This small molecule binds to this protein.
Small molecule (SMILES): CSC[C@H]1CN(Cc2c[nH]c3c(N)ncnc23)C[C@@H]1O

Binding-site contacts:
Ligand atom N7 contacts residue ASP207 of chain 1.A at 2.8 Å (salt-bridge).
Ligand atom N3 contacts residue MET183 of chain 1.A at 3.6 Å.
Ligand atom C5 contacts residue GLY88 of chain 1.A at 3.8 Å.
Ligand atom O3' contacts residue ILE60 of chain 1.A at 3.6 Å.
Ligand atom C8 contacts residue ASP207 of chain 1.A at 3.5 Å.
Ligand atom C10 contacts residue GLU182 of chain 1.A at 3.9 Å.
Ligand atom C3' contacts residue MET183 of chain 1.A at 3.6 Å (hydrophobic).
Ligand atom N1' contacts residue SER86 of chain 1.A at 3.9 Å.
Ligand atom C2 contacts residue ALA160 of chain 1.A at 3.5 Å (hydrophobic).
Ligand atom C2 contacts residue PHE161 of chain 1.A at 3.6 Å (hydrophobic).
Ligand atom C8 contacts residue SER206 of chain 1.A at 3.6 Å.
Ligand atom C2 contacts residue ILE162 of chain 1.A at 3.6 Å (hydrophobic).
Ligand atom C3' contacts residue GLU184 of chain 1.A at 3.6 Å.
Ligand atom O3' contacts residue GLU184 of chain 1.A at 2.8 Å (salt-bridge).
Ligand atom S contacts residue VAL112 of chain 1.B at 3.9 Å.
Ligand atom C6 contacts residue ILE162 of chain 1.A at 3.8 Å (hydrophobic).
Ligand atom N1 contacts residue PHE161 of chain 1.A at 3.6 Å.
Ligand atom C3' contacts residue ILE60 of chain 1.A at 3.8 Å (hydrophobic).
Ligand atom C4' contacts residue MET19 of chain 1.A at 3.8 Å (hydrophobic).
Ligand atom C10 contacts residue SER86 of chain 1.A at 3.5 Å.
Ligand atom C6 contacts residue PHE161 of chain 1.A at 3.5 Å (hydrophobic).
Ligand atom C8 contacts residue ALA87 of chain 1.A at 3.5 Å (hydrophobic).
Ligand atom N7 contacts residue GLY88 of chain 1.A at 3.4 Å (h-bond).
Ligand atom N6 contacts residue ILE162 of chain 1.A at 2.9 Å (h-bond).
Ligand atom CS5 contacts residue ILE60 of chain 1.A at 3.8 Å (hydrophobic).
Ligand atom N7 contacts residue ALA87 of chain 1.A at 3.6 Å.
Ligand atom C8 contacts residue SER86 of chain 1.A at 3.7 Å.
Ligand atom C8 contacts residue GLY88 of chain 1.A at 3.7 Å.
Ligand atom C5 contacts residue PHE161 of chain 1.A at 3.5 Å (hydrophobic).
Ligand atom C2 contacts residue MET183 of chain 1.A at 3.8 Å (hydrophobic).
Ligand atom N6 contacts residue ASP207 of chain 1.A at 3.0 Å (salt-bridge).
Ligand atom N3 contacts residue GLU182 of chain 1.A at 3.4 Å.
Ligand atom C1' contacts residue SER86 of chain 1.A at 3.5 Å.
Ligand atom N7 contacts residue PHE161 of chain 1.A at 3.7 Å.
Ligand atom N6 contacts residue PHE161 of chain 1.A at 3.8 Å.
Ligand atom C2' contacts residue GLU184 of chain 1.A at 3.8 Å.
Ligand atom C5 contacts residue ASP207 of chain 1.A at 3.9 Å.
Ligand atom C1' contacts residue PHE217 of chain 1.A at 3.7 Å (hydrophobic).
Ligand atom N1 contacts residue ILE162 of chain 1.A at 2.9 Å (h-bond).
Ligand atom C2' contacts residue MET183 of chain 1.A at 3.7 Å (hydrophobic).

Sequence of chain 1.B:
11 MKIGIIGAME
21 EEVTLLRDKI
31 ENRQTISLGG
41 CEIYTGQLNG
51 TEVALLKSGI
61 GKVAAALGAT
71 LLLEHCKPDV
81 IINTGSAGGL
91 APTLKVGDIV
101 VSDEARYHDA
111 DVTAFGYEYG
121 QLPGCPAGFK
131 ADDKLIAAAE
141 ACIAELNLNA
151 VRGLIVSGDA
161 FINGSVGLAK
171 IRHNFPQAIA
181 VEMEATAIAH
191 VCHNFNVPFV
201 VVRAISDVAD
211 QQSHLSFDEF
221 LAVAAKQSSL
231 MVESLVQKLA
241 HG

Sequence of chain 1.A:
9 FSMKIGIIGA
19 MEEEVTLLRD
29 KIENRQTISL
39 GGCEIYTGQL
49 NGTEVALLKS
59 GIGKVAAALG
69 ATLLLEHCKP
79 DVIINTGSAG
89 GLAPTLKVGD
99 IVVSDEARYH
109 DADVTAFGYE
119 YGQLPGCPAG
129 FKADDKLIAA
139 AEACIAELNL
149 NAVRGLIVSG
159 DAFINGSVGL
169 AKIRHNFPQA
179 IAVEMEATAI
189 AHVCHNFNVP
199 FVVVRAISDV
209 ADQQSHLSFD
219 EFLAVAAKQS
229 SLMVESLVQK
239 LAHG